Sequence of chain 1.G:
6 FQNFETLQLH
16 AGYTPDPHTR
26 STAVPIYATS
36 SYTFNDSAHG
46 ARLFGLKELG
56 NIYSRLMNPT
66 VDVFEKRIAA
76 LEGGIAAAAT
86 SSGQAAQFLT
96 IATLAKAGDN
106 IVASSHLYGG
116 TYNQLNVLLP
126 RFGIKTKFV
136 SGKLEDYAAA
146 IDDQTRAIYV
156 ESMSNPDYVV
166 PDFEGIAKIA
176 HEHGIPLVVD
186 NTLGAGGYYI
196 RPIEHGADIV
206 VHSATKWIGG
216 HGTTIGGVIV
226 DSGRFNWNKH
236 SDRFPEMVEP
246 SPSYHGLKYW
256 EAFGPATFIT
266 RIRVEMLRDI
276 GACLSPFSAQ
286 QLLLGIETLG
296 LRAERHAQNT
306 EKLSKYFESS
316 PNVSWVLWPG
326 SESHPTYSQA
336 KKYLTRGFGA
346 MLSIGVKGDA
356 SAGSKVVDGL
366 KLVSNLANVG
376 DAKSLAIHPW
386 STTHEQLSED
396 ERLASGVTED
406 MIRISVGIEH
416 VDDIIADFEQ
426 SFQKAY

Sequence of chain 1.I:
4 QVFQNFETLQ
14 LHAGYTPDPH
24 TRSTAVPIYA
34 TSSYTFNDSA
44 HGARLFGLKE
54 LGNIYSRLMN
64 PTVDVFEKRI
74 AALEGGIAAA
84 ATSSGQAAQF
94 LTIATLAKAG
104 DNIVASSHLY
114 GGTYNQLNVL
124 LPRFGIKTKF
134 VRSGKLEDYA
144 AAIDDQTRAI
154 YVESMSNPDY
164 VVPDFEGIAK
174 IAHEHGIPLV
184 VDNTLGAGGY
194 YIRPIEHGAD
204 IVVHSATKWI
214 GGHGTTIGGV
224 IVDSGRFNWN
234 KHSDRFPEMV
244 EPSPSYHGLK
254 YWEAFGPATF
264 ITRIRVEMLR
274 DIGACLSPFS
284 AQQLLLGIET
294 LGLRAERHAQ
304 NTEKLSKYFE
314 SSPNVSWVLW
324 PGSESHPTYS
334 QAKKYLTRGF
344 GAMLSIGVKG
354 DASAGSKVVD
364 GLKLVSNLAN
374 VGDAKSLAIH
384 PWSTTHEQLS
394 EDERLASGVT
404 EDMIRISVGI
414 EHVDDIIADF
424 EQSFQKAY

A protein and the small-molecule ligand that binds it are described below.
Small molecule (SMILES): C=C/C(=N\Cc1c(COP(=O)(O)O)cnc(C)c1O)C(=O)O

Binding-site contacts:
Ligand atom O18 contacts residue GLY88 of chain 1.G at 3.1 Å (h-bond).
Ligand atom N04 contacts residue TYR113 of chain 1.G at 3.5 Å.
Ligand atom O22 contacts residue ASN160 of chain 1.G at 3.1 Å (h-bond).
Ligand atom C02 contacts residue LYS211 of chain 1.G at 3.2 Å.
Ligand atom O18 contacts residue SER87 of chain 1.G at 3.4 Å.
Ligand atom C15 contacts residue GLN89 of chain 1.G at 3.6 Å.
Ligand atom N11 contacts residue THR187 of chain 1.G at 3.6 Å.
Ligand atom C05 contacts residue LYS211 of chain 1.G at 3.6 Å.
Ligand atom O22 contacts residue ARG408 of chain 1.G at 2.6 Å (salt-bridge).
Ligand atom C06 contacts residue TYR113 of chain 1.G at 3.4 Å (hydrophobic).
Ligand atom O16 contacts residue GLY88 of chain 1.G at 3.3 Å.
Ligand atom C12 contacts residue ASP185 of chain 1.G at 3.6 Å.
Ligand atom O22 contacts residue THR388 of chain 1.G at 3.5 Å.
Ligand atom P17 contacts residue GLY88 of chain 1.G at 3.4 Å.
Ligand atom N04 contacts residue LYS211 of chain 1.G at 3.5 Å (salt-bridge).
Ligand atom O18 contacts residue ARG60 of chain 1.I at 2.8 Å (salt-bridge).
Ligand atom O23 contacts residue ARG408 of chain 1.G at 3.1 Å (salt-bridge).
Ligand atom C03 contacts residue LYS211 of chain 1.G at 3.2 Å.
Ligand atom C05 contacts residue TYR113 of chain 1.G at 3.5 Å (hydrophobic).
Ligand atom C21 contacts residue ARG408 of chain 1.G at 3.5 Å.
Ligand atom O20 contacts residue GLY88 of chain 1.G at 2.9 Å (h-bond).
Ligand atom O20 contacts residue SER208 of chain 1.G at 2.7 Å (h-bond).
Ligand atom O19 contacts residue ARG60 of chain 1.I at 2.8 Å (salt-bridge).
Ligand atom O23 contacts residue ASN373 of chain 1.G at 3.2 Å (h-bond).
Ligand atom O20 contacts residue THR210 of chain 1.G at 2.9 Å (h-bond).
Ligand atom N11 contacts residue GLN92 of chain 1.G at 3.4 Å (h-bond).
Ligand atom C12 contacts residue GLN92 of chain 1.G at 3.1 Å.
Ligand atom C09 contacts residue ASP185 of chain 1.G at 3.5 Å.
Ligand atom O08 contacts residue ASN160 of chain 1.G at 3.0 Å (h-bond).
Ligand atom O19 contacts residue TYR58 of chain 1.I at 2.5 Å (h-bond).
Ligand atom C03 contacts residue TYR113 of chain 1.G at 3.6 Å (hydrophobic).
Ligand atom N11 contacts residue ASP185 of chain 1.G at 2.7 Å (salt-bridge).
Ligand atom P17 contacts residue SER208 of chain 1.G at 3.6 Å.
Ligand atom P17 contacts residue ARG60 of chain 1.I at 3.6 Å.
Ligand atom C10 contacts residue ASP185 of chain 1.G at 3.3 Å.
Ligand atom O16 contacts residue GLN89 of chain 1.G at 3.6 Å (h-bond).
Ligand atom O18 contacts residue GLN89 of chain 1.G at 2.8 Å (h-bond).
Ligand atom P17 contacts residue TYR58 of chain 1.I at 3.6 Å.
Ligand atom C14 contacts residue TYR113 of chain 1.G at 3.6 Å (hydrophobic).
Ligand atom O16 contacts residue SER208 of chain 1.G at 3.1 Å.